This small molecule binds to this protein.
Small molecule (SMILES): CC(=O)N[C@@H]1[C@@H](O)[C@H](O)[C@@H](CO)O[C@H]1O

Sequence of chain 1.A:
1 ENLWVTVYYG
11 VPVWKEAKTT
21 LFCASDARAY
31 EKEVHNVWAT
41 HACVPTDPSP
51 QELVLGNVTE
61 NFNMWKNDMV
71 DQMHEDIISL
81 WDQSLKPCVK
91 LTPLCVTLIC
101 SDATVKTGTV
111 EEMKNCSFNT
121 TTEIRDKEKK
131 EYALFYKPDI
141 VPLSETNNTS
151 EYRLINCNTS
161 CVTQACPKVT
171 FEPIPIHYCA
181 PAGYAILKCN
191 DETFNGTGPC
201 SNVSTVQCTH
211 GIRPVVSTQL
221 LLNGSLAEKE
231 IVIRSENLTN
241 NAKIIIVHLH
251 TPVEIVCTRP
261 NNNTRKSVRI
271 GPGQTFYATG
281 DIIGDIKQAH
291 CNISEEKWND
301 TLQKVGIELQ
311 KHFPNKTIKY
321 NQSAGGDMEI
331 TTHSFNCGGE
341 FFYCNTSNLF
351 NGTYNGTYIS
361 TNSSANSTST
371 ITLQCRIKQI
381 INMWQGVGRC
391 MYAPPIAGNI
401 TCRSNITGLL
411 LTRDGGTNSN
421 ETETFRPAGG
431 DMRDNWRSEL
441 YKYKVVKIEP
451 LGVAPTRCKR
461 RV

Binding-site contacts:
Ligand atom C7 contacts residue ASN237 of chain 1.A at 4.4 Å.
Ligand atom C2 contacts residue ASN237 of chain 1.A at 2.5 Å.
Ligand atom C6 contacts residue NAG2 of chain 1.S at 3.9 Å.
Ligand atom C1 contacts residue ASN237 of chain 1.A at 1.4 Å.
Ligand atom O5 contacts residue ASN237 of chain 1.A at 2.2 Å (h-bond).
Ligand atom O6 contacts residue NAG2 of chain 1.S at 4.1 Å.
Ligand atom C5 contacts residue ASN237 of chain 1.A at 3.5 Å.
Ligand atom O6 contacts residue ASN237 of chain 1.A at 4.5 Å.
Ligand atom N2 contacts residue ASN237 of chain 1.A at 3.1 Å (h-bond).
Ligand atom C4 contacts residue ASN237 of chain 1.A at 4.0 Å.
Ligand atom C3 contacts residue ASN237 of chain 1.A at 3.8 Å.
Ligand atom C6 contacts residue ASN237 of chain 1.A at 4.4 Å.